Binding-site contacts:
Ligand atom C4 contacts residue PHE229 of chain 1.E at 3.8 Å (hydrophobic).
Ligand atom O10 contacts residue ASN294 of chain 1.E at 4.4 Å.
Ligand atom P1 contacts residue SER292 of chain 1.E at 3.4 Å.
Ligand atom O9 contacts residue SER292 of chain 1.E at 2.5 Å (h-bond).
Ligand atom P1 contacts residue HIS295 of chain 1.E at 4.0 Å.
Ligand atom O8 contacts residue SER292 of chain 1.E at 3.4 Å (h-bond).
Ligand atom O9 contacts residue HIS295 of chain 1.E at 4.2 Å.
Ligand atom P1 contacts residue ASN294 of chain 1.E at 4.0 Å.
Ligand atom O3 contacts residue TYR289 of chain 1.E at 4.2 Å.
Ligand atom C2 contacts residue PHE229 of chain 1.E at 4.4 Å (hydrophobic).
Ligand atom O9 contacts residue ASN294 of chain 1.E at 2.6 Å (h-bond).
Ligand atom O8 contacts residue PHE229 of chain 1.E at 3.7 Å.
Ligand atom C3 contacts residue PHE229 of chain 1.E at 4.0 Å (hydrophobic).
Ligand atom O4 contacts residue SER292 of chain 1.E at 3.8 Å.
Ligand atom O2 contacts residue PHE229 of chain 1.E at 4.3 Å.
Ligand atom O8 contacts residue HIS295 of chain 1.E at 2.8 Å (h-bond).

Sequence of chain 1.E:
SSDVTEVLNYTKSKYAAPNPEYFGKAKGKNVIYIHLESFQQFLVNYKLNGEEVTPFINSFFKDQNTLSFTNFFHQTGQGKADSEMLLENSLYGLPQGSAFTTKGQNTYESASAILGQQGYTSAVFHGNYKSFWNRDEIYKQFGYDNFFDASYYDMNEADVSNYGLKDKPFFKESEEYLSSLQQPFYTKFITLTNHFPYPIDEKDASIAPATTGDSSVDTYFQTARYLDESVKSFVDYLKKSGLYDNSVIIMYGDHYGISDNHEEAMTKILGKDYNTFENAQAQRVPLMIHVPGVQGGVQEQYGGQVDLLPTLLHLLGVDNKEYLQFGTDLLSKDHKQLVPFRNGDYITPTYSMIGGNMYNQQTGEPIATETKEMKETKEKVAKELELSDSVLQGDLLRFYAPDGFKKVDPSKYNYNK

This protein binds this small molecule.
Small molecule (SMILES): O=P([O-])([O-])OCC(O)CO